Binding-site contacts:
Ligand atom N9 contacts residue SER363 of chain 1.A at 3.2 Å (h-bond).
Ligand atom C6 contacts residue GLY65 of chain 1.A at 3.8 Å.
Ligand atom N7 contacts residue ALA253 of chain 1.A at 3.5 Å (h-bond).
Ligand atom C6 contacts residue ALA253 of chain 1.A at 3.6 Å (hydrophobic).
Ligand atom N8 contacts residue ARG214 of chain 1.A at 2.8 Å (salt-bridge).
Ligand atom N8 contacts residue ALA253 of chain 1.A at 3.0 Å (h-bond).
Ligand atom C2 contacts residue SER252 of chain 1.A at 3.3 Å.
Ligand atom C4 contacts residue SER103 of chain 1.A at 3.3 Å.
Ligand atom N9 contacts residue GLY104 of chain 1.A at 3.6 Å.
Ligand atom N3 contacts residue GLY104 of chain 1.A at 2.9 Å (h-bond).
Ligand atom C4 contacts residue ARG344 of chain 1.A at 3.4 Å.
Ligand atom C2 contacts residue GLY104 of chain 1.A at 3.7 Å.
Ligand atom C4 contacts residue SER363 of chain 1.A at 3.6 Å.
Ligand atom N1 contacts residue MET210 of chain 1.A at 3.6 Å.
Ligand atom N7 contacts residue SER103 of chain 1.A at 3.7 Å.
Ligand atom N5 contacts residue SER252 of chain 1.A at 3.8 Å.
Ligand atom C2 contacts residue SER103 of chain 1.A at 3.8 Å.
Ligand atom N9 contacts residue ARG344 of chain 1.A at 3.0 Å (salt-bridge).
Ligand atom N1 contacts residue ALA253 of chain 1.A at 2.8 Å (h-bond).
Ligand atom N7 contacts residue GLY65 of chain 1.A at 3.5 Å (h-bond).
Ligand atom N3 contacts residue SER103 of chain 1.A at 2.9 Å (h-bond).
Ligand atom N9 contacts residue GLY364 of chain 1.A at 2.9 Å (h-bond).
Ligand atom C6 contacts residue SER252 of chain 1.A at 3.5 Å.
Ligand atom C2 contacts residue ALA253 of chain 1.A at 3.6 Å (hydrophobic).
Ligand atom C4 contacts residue GLY104 of chain 1.A at 3.7 Å.
Ligand atom N7 contacts residue ARG72 of chain 1.A at 3.0 Å (salt-bridge).
Ligand atom C2 contacts residue ARG72 of chain 1.A at 3.8 Å.
Ligand atom C4 contacts residue GLY364 of chain 1.A at 3.8 Å.
Ligand atom N8 contacts residue MET210 of chain 1.A at 3.6 Å.
Ligand atom N9 contacts residue SER103 of chain 1.A at 3.1 Å (h-bond).
Ligand atom N3 contacts residue GLY65 of chain 1.A at 3.6 Å.
Ligand atom N5 contacts residue GLY364 of chain 1.A at 3.2 Å (h-bond).
Ligand atom N5 contacts residue SER363 of chain 1.A at 3.6 Å (h-bond).
Ligand atom N3 contacts residue SER252 of chain 1.A at 3.6 Å.
Ligand atom C2 contacts residue GLY65 of chain 1.A at 3.2 Å.
Ligand atom N7 contacts residue LYS182 of chain 1.A at 3.6 Å.
Ligand atom N7 contacts residue GLY104 of chain 1.A at 2.9 Å (h-bond).
Ligand atom N8 contacts residue SER252 of chain 1.A at 3.8 Å.
Ligand atom N1 contacts residue GLY65 of chain 1.A at 3.3 Å (h-bond).
Ligand atom N1 contacts residue SER252 of chain 1.A at 3.3 Å (h-bond).

The protein below binds the small molecule below.
Small molecule (SMILES): Nc1nc(N)nc(N)n1

Sequence of chain 1.A:
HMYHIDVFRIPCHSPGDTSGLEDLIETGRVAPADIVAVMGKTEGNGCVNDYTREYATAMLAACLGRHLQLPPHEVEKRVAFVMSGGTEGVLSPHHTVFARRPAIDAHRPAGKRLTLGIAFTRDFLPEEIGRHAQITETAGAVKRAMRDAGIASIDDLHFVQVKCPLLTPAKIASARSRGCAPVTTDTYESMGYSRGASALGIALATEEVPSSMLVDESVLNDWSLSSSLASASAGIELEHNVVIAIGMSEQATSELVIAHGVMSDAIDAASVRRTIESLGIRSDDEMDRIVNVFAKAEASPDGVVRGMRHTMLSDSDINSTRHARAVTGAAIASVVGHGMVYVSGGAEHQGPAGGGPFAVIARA